Sequence of chain 1.B:
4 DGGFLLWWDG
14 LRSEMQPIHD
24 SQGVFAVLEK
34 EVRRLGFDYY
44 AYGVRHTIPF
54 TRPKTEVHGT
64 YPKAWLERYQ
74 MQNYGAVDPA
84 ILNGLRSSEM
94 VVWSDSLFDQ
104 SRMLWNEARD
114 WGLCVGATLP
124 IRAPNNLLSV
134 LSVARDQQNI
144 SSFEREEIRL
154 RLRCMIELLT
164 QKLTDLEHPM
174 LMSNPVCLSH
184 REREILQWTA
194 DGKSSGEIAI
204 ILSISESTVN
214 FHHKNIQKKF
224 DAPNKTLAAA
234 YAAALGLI

This protein binds this small molecule.
Small molecule (SMILES): O=C(CCCOc1cccc(Br)c1)N[C@H]1CCSC1=O

Binding-site contacts:
Ligand atom C04 contacts residue TYR64 of chain 1.B at 3.1 Å (hydrophobic).
Ligand atom O17 contacts residue TRP96 of chain 1.B at 2.7 Å.
Ligand atom C14 contacts residue TRP96 of chain 1.B at 3.2 Å (hydrophobic).
Ligand atom S15 contacts residue TRP96 of chain 1.B at 2.7 Å.
Ligand atom C20 contacts residue TYR72 of chain 1.B at 3.9 Å (hydrophobic).
Ligand atom O10 contacts residue TYR72 of chain 1.B at 4.0 Å.
Ligand atom C20 contacts residue LEU69 of chain 1.B at 4.0 Å (hydrophobic).
Ligand atom N11 contacts residue TYR72 of chain 1.B at 3.6 Å.
Ligand atom N11 contacts residue ASP81 of chain 1.B at 3.0 Å (salt-bridge).
Ligand atom C06 contacts residue ALA44 of chain 1.B at 3.8 Å (hydrophobic).
Ligand atom C13 contacts residue ALA83 of chain 1.B at 3.6 Å (hydrophobic).
Ligand atom BR1 contacts residue VAL60 of chain 1.B at 2.2 Å.
Ligand atom C09 contacts residue ASP81 of chain 1.B at 3.3 Å.
Ligand atom O17 contacts residue LEU116 of chain 1.B at 4.0 Å.
Ligand atom C03 contacts residue VAL60 of chain 1.B at 2.7 Å (hydrophobic).
Ligand atom O17 contacts residue TYR64 of chain 1.B at 3.3 Å (h-bond).
Ligand atom C16 contacts residue TYR72 of chain 1.B at 4.0 Å (hydrophobic).
Ligand atom C07 contacts residue SER135 of chain 1.B at 3.0 Å.
Ligand atom C12 contacts residue TRP96 of chain 1.B at 2.8 Å (hydrophobic).
Ligand atom C04 contacts residue ALA44 of chain 1.B at 3.9 Å (hydrophobic).
Ligand atom C13 contacts residue TRP96 of chain 1.B at 2.9 Å (hydrophobic).
Ligand atom C18 contacts residue TYR64 of chain 1.B at 2.8 Å (hydrophobic).
Ligand atom C06 contacts residue TYR64 of chain 1.B at 2.6 Å (hydrophobic).
Ligand atom C02 contacts residue VAL60 of chain 1.B at 2.4 Å (hydrophobic).
Ligand atom C19 contacts residue LEU69 of chain 1.B at 3.8 Å (hydrophobic).
Ligand atom C04 contacts residue VAL60 of chain 1.B at 3.6 Å (hydrophobic).
Ligand atom C13 contacts residue PHE101 of chain 1.B at 2.9 Å (hydrophobic).
Ligand atom C07 contacts residue TYR64 of chain 1.B at 3.7 Å (hydrophobic).
Ligand atom C14 contacts residue PHE101 of chain 1.B at 2.8 Å (hydrophobic).
Ligand atom C14 contacts residue ASP81 of chain 1.B at 4.0 Å.
Ligand atom O05 contacts residue ALA44 of chain 1.B at 3.1 Å.
Ligand atom C20 contacts residue VAL60 of chain 1.B at 3.2 Å (hydrophobic).
Ligand atom C08 contacts residue SER135 of chain 1.B at 3.1 Å.
Ligand atom S15 contacts residue TYR72 of chain 1.B at 3.7 Å.
Ligand atom C07 contacts residue ALA44 of chain 1.B at 3.4 Å (hydrophobic).
Ligand atom O05 contacts residue TYR64 of chain 1.B at 2.2 Å.
Ligand atom C12 contacts residue ASP81 of chain 1.B at 3.9 Å.
Ligand atom O10 contacts residue ASP81 of chain 1.B at 3.1 Å (salt-bridge).
Ligand atom C16 contacts residue TRP96 of chain 1.B at 2.3 Å (hydrophobic).
Ligand atom C13 contacts residue ASP81 of chain 1.B at 3.5 Å.